Binding-site contacts:
Ligand atom C5' contacts residue GLY73 of chain 1.A at 3.7 Å.
Ligand atom C2 contacts residue GLY267 of chain 1.A at 3.3 Å.
Ligand atom O3G contacts residue GLU70 of chain 1.A at 3.6 Å.
Ligand atom PB contacts residue SER72 of chain 1.A at 3.6 Å.
Ligand atom O2B contacts residue PRO69 of chain 1.A at 3.4 Å (h-bond).
Ligand atom O3A contacts residue SER71 of chain 1.A at 3.1 Å.
Ligand atom O1G contacts residue LYS74 of chain 1.A at 3.0 Å (salt-bridge).
Ligand atom O2A contacts residue THR76 of chain 1.A at 2.5 Å (h-bond).
Ligand atom O3G contacts residue ALA196 of chain 1.A at 3.8 Å.
Ligand atom O4' contacts residue THR76 of chain 1.A at 3.3 Å (h-bond).
Ligand atom PB contacts residue GLY73 of chain 1.A at 3.2 Å.
Ligand atom O1A contacts residue THR75 of chain 1.A at 3.8 Å.
Ligand atom O3B contacts residue SER71 of chain 1.A at 2.7 Å (h-bond).
Ligand atom PG contacts residue LYS74 of chain 1.A at 3.3 Å.
Ligand atom O4' contacts residue TYR105 of chain 1.A at 3.5 Å (h-bond).
Ligand atom O1B contacts residue GLY73 of chain 1.A at 3.1 Å.
Ligand atom O3A contacts residue SER72 of chain 1.A at 3.7 Å.
Ligand atom O1B contacts residue THR75 of chain 1.A at 2.4 Å (h-bond).
Ligand atom N6 contacts residue ASP102 of chain 1.A at 3.2 Å (salt-bridge).
Ligand atom PB contacts residue LYS74 of chain 1.A at 3.4 Å.
Ligand atom O2A contacts residue GLY73 of chain 1.A at 3.6 Å.
Ligand atom C5' contacts residue SER71 of chain 1.A at 2.7 Å.
Ligand atom O3' contacts residue ASN242 of chain 1.A at 3.4 Å (h-bond).
Ligand atom C1' contacts residue TYR105 of chain 1.A at 3.5 Å (hydrophobic).
Ligand atom O1B contacts residue LYS74 of chain 1.A at 2.5 Å (salt-bridge).
Ligand atom PB contacts residue SER71 of chain 1.A at 3.4 Å.
Ligand atom C4' contacts residue SER71 of chain 1.A at 3.7 Å.
Ligand atom N9 contacts residue TYR105 of chain 1.A at 3.6 Å.
Ligand atom O2B contacts residue SER72 of chain 1.A at 2.4 Å (h-bond).
Ligand atom O2B contacts residue LYS74 of chain 1.A at 3.1 Å (salt-bridge).
Ligand atom O3G contacts residue LYS74 of chain 1.A at 2.6 Å (salt-bridge).
Ligand atom C4 contacts residue TYR105 of chain 1.A at 3.7 Å (hydrophobic).
Ligand atom O2G contacts residue THR75 of chain 1.A at 3.6 Å (h-bond).
Ligand atom O3B contacts residue GLU70 of chain 1.A at 3.7 Å.
Ligand atom O3A contacts residue GLY73 of chain 1.A at 3.1 Å (h-bond).
Ligand atom O3' contacts residue ARG229 of chain 1.A at 2.5 Å (salt-bridge).
Ligand atom N3 contacts residue GLY267 of chain 1.A at 3.3 Å (h-bond).
Ligand atom O2B contacts residue SER71 of chain 1.A at 2.9 Å.
Ligand atom O2B contacts residue GLY73 of chain 1.A at 2.4 Å (h-bond).
Ligand atom O1G contacts residue THR75 of chain 1.A at 3.0 Å (h-bond).

Sequence of chain 1.A:
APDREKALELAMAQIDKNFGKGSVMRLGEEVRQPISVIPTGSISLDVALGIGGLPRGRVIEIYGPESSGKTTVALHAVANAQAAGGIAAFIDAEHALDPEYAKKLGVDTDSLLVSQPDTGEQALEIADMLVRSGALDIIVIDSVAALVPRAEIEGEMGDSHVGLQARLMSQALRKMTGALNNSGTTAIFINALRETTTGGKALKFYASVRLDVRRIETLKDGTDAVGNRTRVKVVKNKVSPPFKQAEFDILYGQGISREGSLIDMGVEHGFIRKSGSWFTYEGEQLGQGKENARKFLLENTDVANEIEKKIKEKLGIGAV

A protein and the small-molecule ligand that binds it are described below.
Small molecule (SMILES): Nc1ncnc2c1ncn2[C@H]1C[C@H](O)[C@@H](CO[P](=O)(O)O[P](=O)(O)OP(=O)(O)O)O1